Binding-site contacts:
Ligand atom O28 contacts residue GLY141 of chain 1.D at 3.2 Å.
Ligand atom C26 contacts residue ARG96 of chain 1.D at 3.4 Å.
Ligand atom C17 contacts residue MET196 of chain 1.D at 3.5 Å (hydrophobic).
Ligand atom O27 contacts residue TYR61 of chain 1.D at 3.5 Å.
Ligand atom O27 contacts residue THR91 of chain 1.D at 3.0 Å (h-bond).
Ligand atom C14 contacts residue TYR16 of chain 1.D at 3.3 Å (hydrophobic).
Ligand atom O28 contacts residue SER142 of chain 1.D at 2.8 Å (h-bond).
Ligand atom O27 contacts residue LEU90 of chain 1.D at 3.6 Å.
Ligand atom C5 contacts residue THR143 of chain 1.D at 3.3 Å.
Ligand atom O3 contacts residue GLU193 of chain 1.D at 3.4 Å (salt-bridge).
Ligand atom C6 contacts residue GLU193 of chain 1.D at 3.1 Å.
Ligand atom N4 contacts residue THR143 of chain 1.D at 2.9 Å (h-bond).
Ligand atom N29 contacts residue GLU193 of chain 1.D at 2.9 Å (salt-bridge).
Ligand atom O28 contacts residue ARG96 of chain 1.D at 2.7 Å (salt-bridge).
Ligand atom C25 contacts residue THR91 of chain 1.D at 3.4 Å.
Ligand atom C11 contacts residue TYR220 of chain 1.D at 3.6 Å (hydrophobic).
Ligand atom C16 contacts residue MET196 of chain 1.D at 3.6 Å (hydrophobic).
Ligand atom O28 contacts residue TYR61 of chain 1.D at 3.2 Å.
Ligand atom N10 contacts residue TYR61 of chain 1.D at 3.5 Å (h-bond).
Ligand atom C13 contacts residue TYR16 of chain 1.D at 3.5 Å (hydrophobic).
Ligand atom CL1 contacts residue THR195 of chain 1.D at 3.5 Å.
Ligand atom O23 contacts residue GLY141 of chain 1.D at 3.4 Å.
Ligand atom N7 contacts residue GLU193 of chain 1.D at 3.5 Å.
Ligand atom C11 contacts residue TYR61 of chain 1.D at 3.4 Å (hydrophobic).
Ligand atom N29 contacts residue PRO89 of chain 1.D at 2.9 Å (h-bond).
Ligand atom N9 contacts residue GLU193 of chain 1.D at 3.5 Å (salt-bridge).
Ligand atom C2 contacts residue GLU193 of chain 1.D at 3.5 Å.
Ligand atom O23 contacts residue THR143 of chain 1.D at 3.3 Å (h-bond).
Ligand atom N29 contacts residue THR91 of chain 1.D at 2.8 Å (h-bond).
Ligand atom O27 contacts residue ARG96 of chain 1.D at 2.8 Å (salt-bridge).
Ligand atom C26 contacts residue TYR61 of chain 1.D at 3.6 Å (hydrophobic).
Ligand atom C26 contacts residue SER142 of chain 1.D at 3.4 Å.
Ligand atom O23 contacts residue SER142 of chain 1.D at 3.3 Å (h-bond).
Ligand atom C25 contacts residue GLU193 of chain 1.D at 3.4 Å.
Ligand atom N10 contacts residue GLU193 of chain 1.D at 3.1 Å (salt-bridge).
Ligand atom C17 contacts residue SER14 of chain 1.D at 3.3 Å.
Ligand atom N8 contacts residue MET196 of chain 1.D at 3.1 Å.
Ligand atom C25 contacts residue SER142 of chain 1.D at 3.3 Å.
Ligand atom C13 contacts residue MET196 of chain 1.D at 3.5 Å (hydrophobic).
Ligand atom C12 contacts residue SER14 of chain 1.D at 2.9 Å.

A small-molecule ligand and the protein it binds are described below.
Small molecule (SMILES): [NH3+][C@@H](Cc1c(-c2nnn(Cc3cccc(Cl)c3)n2)o[nH]c1=O)C(=O)O

Sequence of chain 1.D:
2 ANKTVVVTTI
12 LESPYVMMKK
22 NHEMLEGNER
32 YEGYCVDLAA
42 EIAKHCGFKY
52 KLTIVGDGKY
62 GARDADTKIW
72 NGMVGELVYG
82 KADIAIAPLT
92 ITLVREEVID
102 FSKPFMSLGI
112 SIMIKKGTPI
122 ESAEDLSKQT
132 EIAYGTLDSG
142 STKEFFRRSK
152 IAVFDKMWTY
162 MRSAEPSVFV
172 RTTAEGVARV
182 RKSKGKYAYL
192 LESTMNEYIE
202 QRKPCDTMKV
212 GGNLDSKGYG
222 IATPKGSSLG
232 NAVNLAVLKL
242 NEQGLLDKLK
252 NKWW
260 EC